A small-molecule ligand and the protein it binds are described below.
Small molecule (SMILES): CC(=O)N[C@@H]1[C@@H](O)[C@H](O)[C@@H](CO)O[C@H]1O

Binding-site contacts:
Ligand atom C1 contacts residue ASN253 of chain 1.A at 1.4 Å.
Ligand atom C3 contacts residue THR255 of chain 1.A at 4.4 Å.
Ligand atom O5 contacts residue THR255 of chain 1.A at 4.0 Å.
Ligand atom O5 contacts residue ASN253 of chain 1.A at 2.4 Å (h-bond).
Ligand atom C5 contacts residue THR255 of chain 1.A at 4.1 Å.
Ligand atom C3 contacts residue ASN253 of chain 1.A at 3.7 Å.
Ligand atom C5 contacts residue ASN253 of chain 1.A at 3.6 Å.
Ligand atom N2 contacts residue ASN253 of chain 1.A at 2.8 Å (h-bond).
Ligand atom O7 contacts residue ASN253 of chain 1.A at 3.7 Å.
Ligand atom C8 contacts residue THR239 of chain 1.A at 3.8 Å.
Ligand atom C8 contacts residue MET240 of chain 1.A at 3.9 Å (hydrophobic).
Ligand atom C2 contacts residue ASN253 of chain 1.A at 2.3 Å.
Ligand atom C7 contacts residue ASN253 of chain 1.A at 3.5 Å.
Ligand atom C4 contacts residue ASN253 of chain 1.A at 4.1 Å.
Ligand atom C2 contacts residue THR255 of chain 1.A at 4.1 Å.
Ligand atom C1 contacts residue THR255 of chain 1.A at 3.3 Å.
Ligand atom N2 contacts residue THR255 of chain 1.A at 4.1 Å.

Sequence of chain 1.A:
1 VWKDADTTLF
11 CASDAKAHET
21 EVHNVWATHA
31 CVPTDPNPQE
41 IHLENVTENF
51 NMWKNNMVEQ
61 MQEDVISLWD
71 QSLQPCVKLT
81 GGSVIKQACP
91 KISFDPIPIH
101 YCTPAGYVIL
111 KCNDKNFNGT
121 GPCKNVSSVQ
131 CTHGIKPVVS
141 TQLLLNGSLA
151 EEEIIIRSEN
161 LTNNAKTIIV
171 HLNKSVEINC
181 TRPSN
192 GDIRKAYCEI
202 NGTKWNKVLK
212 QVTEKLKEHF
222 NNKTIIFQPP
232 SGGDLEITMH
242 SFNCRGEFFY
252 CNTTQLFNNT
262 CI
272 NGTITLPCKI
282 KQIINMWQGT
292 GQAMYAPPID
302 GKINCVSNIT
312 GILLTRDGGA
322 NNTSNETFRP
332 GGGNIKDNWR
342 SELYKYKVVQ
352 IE